A protein and the small-molecule ligand that binds it are described below.
Small molecule (SMILES): CCS(=O)(=O)c1ccccc1C(=O)N1CCN(c2nc3ccc(F)cc3s2)C[C@@H]1C

Sequence of chain 1.F:
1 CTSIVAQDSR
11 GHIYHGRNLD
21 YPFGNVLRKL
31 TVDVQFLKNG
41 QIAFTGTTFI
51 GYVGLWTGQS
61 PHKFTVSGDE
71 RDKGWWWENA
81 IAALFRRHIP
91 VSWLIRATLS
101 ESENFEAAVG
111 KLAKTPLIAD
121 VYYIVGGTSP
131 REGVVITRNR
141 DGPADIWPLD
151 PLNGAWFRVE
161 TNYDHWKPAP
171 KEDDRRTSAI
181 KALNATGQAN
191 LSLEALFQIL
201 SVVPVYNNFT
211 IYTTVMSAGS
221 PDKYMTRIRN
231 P

Sequence of chain 1.E:
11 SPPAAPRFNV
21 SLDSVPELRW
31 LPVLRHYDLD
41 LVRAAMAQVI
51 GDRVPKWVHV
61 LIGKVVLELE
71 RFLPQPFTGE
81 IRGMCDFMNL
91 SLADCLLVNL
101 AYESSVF

Binding-site contacts:
Ligand atom C20 contacts residue PHE49 of chain 1.F at 3.6 Å (hydrophobic).
Ligand atom C30 contacts residue ILE50 of chain 1.F at 3.2 Å (hydrophobic).
Ligand atom C01 contacts residue GLU70 of chain 1.F at 3.8 Å.
Ligand atom C15 contacts residue TYR21 of chain 1.F at 3.8 Å (hydrophobic).
Ligand atom F28 contacts residue MET46 of chain 1.E at 3.0 Å.
Ligand atom C20 contacts residue TRP56 of chain 1.F at 3.9 Å (hydrophobic).
Ligand atom F28 contacts residue VAL42 of chain 1.E at 3.2 Å.
Ligand atom C29 contacts residue LEU30 of chain 1.F at 3.4 Å (hydrophobic).
Ligand atom C27 contacts residue LEU30 of chain 1.F at 3.5 Å (hydrophobic).
Ligand atom C09 contacts residue TYR21 of chain 1.F at 4.0 Å (hydrophobic).
Ligand atom N22 contacts residue VAL98 of chain 1.E at 3.8 Å.
Ligand atom C16 contacts residue TYR21 of chain 1.F at 3.9 Å (hydrophobic).
Ligand atom F28 contacts residue ALA45 of chain 1.E at 2.9 Å.
Ligand atom C02 contacts residue TRP56 of chain 1.F at 3.6 Å (hydrophobic).
Ligand atom O13 contacts residue TRP56 of chain 1.F at 3.1 Å (h-bond).
Ligand atom C23 contacts residue VAL98 of chain 1.E at 3.9 Å (hydrophobic).
Ligand atom C19 contacts residue TYR52 of chain 1.F at 3.6 Å (hydrophobic).
Ligand atom O05 contacts residue ASP20 of chain 1.F at 3.2 Å (salt-bridge).
Ligand atom C08 contacts residue TYR102 of chain 1.E at 3.6 Å (hydrophobic).
Ligand atom C24 contacts residue LEU27 of chain 1.F at 3.7 Å (hydrophobic).
Ligand atom C01 contacts residue TRP56 of chain 1.F at 3.7 Å (hydrophobic).
Ligand atom C18 contacts residue VAL98 of chain 1.E at 3.7 Å (hydrophobic).
Ligand atom C18 contacts residue TYR52 of chain 1.F at 3.5 Å (hydrophobic).
Ligand atom F28 contacts residue LEU30 of chain 1.F at 3.5 Å.
Ligand atom O05 contacts residue CYS1 of chain 1.F at 4.0 Å.
Ligand atom C10 contacts residue GLU70 of chain 1.F at 3.4 Å.
Ligand atom C09 contacts residue PHE107 of chain 1.E at 3.7 Å (hydrophobic).
Ligand atom O05 contacts residue TYR21 of chain 1.F at 3.6 Å.
Ligand atom C11 contacts residue TYR21 of chain 1.F at 3.7 Å (hydrophobic).
Ligand atom C11 contacts residue GLU70 of chain 1.F at 3.5 Å.
Ligand atom C07 contacts residue TYR102 of chain 1.E at 4.0 Å (hydrophobic).
Ligand atom O13 contacts residue TYR102 of chain 1.E at 3.6 Å.
Ligand atom S25 contacts residue LEU27 of chain 1.F at 3.7 Å.
Ligand atom C06 contacts residue TYR21 of chain 1.F at 3.8 Å (hydrophobic).
Ligand atom C10 contacts residue TYR21 of chain 1.F at 3.7 Å (hydrophobic).
Ligand atom C26 contacts residue ALA45 of chain 1.E at 4.0 Å (hydrophobic).
Ligand atom C29 contacts residue ILE50 of chain 1.F at 3.3 Å (hydrophobic).
Ligand atom C29 contacts residue MET46 of chain 1.E at 3.5 Å (hydrophobic).
Ligand atom C27 contacts residue MET46 of chain 1.E at 3.4 Å (hydrophobic).
Ligand atom C01 contacts residue TYR102 of chain 1.E at 3.9 Å (hydrophobic).